Sequence of chain 1.A:
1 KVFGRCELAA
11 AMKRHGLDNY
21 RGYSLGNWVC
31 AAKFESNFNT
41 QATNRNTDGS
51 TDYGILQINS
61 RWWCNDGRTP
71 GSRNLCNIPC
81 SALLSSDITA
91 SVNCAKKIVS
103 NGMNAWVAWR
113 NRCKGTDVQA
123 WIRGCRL

This small molecule binds to this protein.
Small molecule (SMILES): CCS(=O)(=O)[C@@H]1O[C@H](CO)[C@@H](O)[C@H](O)[C@H]1O

Binding-site contacts:
Ligand atom C6 contacts residue ASN77 of chain 1.A at 4.4 Å.
Ligand atom O6 contacts residue ASN74 of chain 1.A at 2.5 Å (h-bond).
Ligand atom C4 contacts residue ASN77 of chain 1.A at 4.4 Å.
Ligand atom O5 contacts residue LEU75 of chain 1.A at 4.0 Å.
Ligand atom O6 contacts residue ARG73 of chain 1.A at 4.2 Å.
Ligand atom C6 contacts residue LEU75 of chain 1.A at 4.2 Å (hydrophobic).
Ligand atom C2' contacts residue LYS97 of chain 1.A at 2.5 Å.
Ligand atom C1 contacts residue ASN77 of chain 1.A at 4.2 Å.
Ligand atom S1 contacts residue ASN77 of chain 1.A at 4.0 Å.
Ligand atom C5 contacts residue ASN77 of chain 1.A at 4.5 Å.
Ligand atom S1 contacts residue LYS97 of chain 1.A at 3.9 Å.
Ligand atom O5 contacts residue ASN77 of chain 1.A at 3.5 Å.
Ligand atom C2' contacts residue LEU75 of chain 1.A at 3.2 Å (hydrophobic).
Ligand atom CS contacts residue LEU75 of chain 1.A at 4.0 Å (hydrophobic).
Ligand atom C2' contacts residue CYS76 of chain 1.A at 4.2 Å (hydrophobic).
Ligand atom CS contacts residue LYS97 of chain 1.A at 1.4 Å.
Ligand atom O1' contacts residue ASN77 of chain 1.A at 3.1 Å (h-bond).
Ligand atom C2 contacts residue ASN77 of chain 1.A at 3.8 Å.
Ligand atom O6 contacts residue LEU75 of chain 1.A at 4.4 Å.
Ligand atom O1' contacts residue LYS97 of chain 1.A at 4.3 Å.
Ligand atom C6 contacts residue ASN74 of chain 1.A at 3.2 Å.
Ligand atom C6 contacts residue ARG73 of chain 1.A at 4.3 Å.
Ligand atom C2' contacts residue ASN77 of chain 1.A at 4.2 Å.
Ligand atom O1' contacts residue CYS76 of chain 1.A at 4.5 Å.
Ligand atom O6 contacts residue ASN77 of chain 1.A at 3.5 Å.
Ligand atom O2' contacts residue LYS97 of chain 1.A at 4.1 Å.